The protein below binds the small molecule below.
Small molecule (SMILES): CC(=O)N[C@@H]1[C@@H](O)[C@H](O)[C@@H](CO)O[C@H]1O

Sequence of chain 1.A:
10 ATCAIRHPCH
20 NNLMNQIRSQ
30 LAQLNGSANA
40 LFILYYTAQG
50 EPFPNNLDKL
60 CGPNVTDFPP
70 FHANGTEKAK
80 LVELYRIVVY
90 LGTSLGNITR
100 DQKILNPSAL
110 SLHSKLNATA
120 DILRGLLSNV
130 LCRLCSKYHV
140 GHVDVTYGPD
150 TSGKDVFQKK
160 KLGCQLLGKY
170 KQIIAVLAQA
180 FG

Binding-site contacts:
Ligand atom O7 contacts residue ASN34 of chain 1.A at 4.2 Å.
Ligand atom C7 contacts residue ALA177 of chain 1.A at 4.4 Å (hydrophobic).
Ligand atom C8 contacts residue ASN34 of chain 1.A at 4.5 Å.
Ligand atom C5 contacts residue ASN34 of chain 1.A at 3.6 Å.
Ligand atom O6 contacts residue ASN38 of chain 1.A at 4.2 Å.
Ligand atom C3 contacts residue ASN34 of chain 1.A at 3.8 Å.
Ligand atom C8 contacts residue GLN178 of chain 1.A at 3.9 Å.
Ligand atom C4 contacts residue ASN34 of chain 1.A at 4.2 Å.
Ligand atom C7 contacts residue ASN34 of chain 1.A at 3.8 Å.
Ligand atom N2 contacts residue ASN34 of chain 1.A at 2.9 Å (h-bond).
Ligand atom C1 contacts residue ASN34 of chain 1.A at 1.4 Å.
Ligand atom C2 contacts residue ASN34 of chain 1.A at 2.5 Å.
Ligand atom O5 contacts residue ASN34 of chain 1.A at 2.3 Å (h-bond).
Ligand atom C8 contacts residue ALA177 of chain 1.A at 3.7 Å (hydrophobic).
Ligand atom C8 contacts residue ALA174 of chain 1.A at 3.9 Å (hydrophobic).